Binding-site contacts:
Ligand atom C contacts residue GLY56 of chain 1.A at 3.5 Å.
Ligand atom C21 contacts residue MET127 of chain 1.A at 3.2 Å (hydrophobic).
Ligand atom C12 contacts residue VAL58 of chain 1.A at 3.8 Å (hydrophobic).
Ligand atom C2 contacts residue GLY53 of chain 1.A at 3.7 Å.
Ligand atom C16 contacts residue MET127 of chain 1.A at 3.9 Å (hydrophobic).
Ligand atom N2 contacts residue ASP125 of chain 1.A at 3.7 Å.
Ligand atom C10 contacts residue VAL58 of chain 1.A at 3.5 Å (hydrophobic).
Ligand atom N4 contacts residue ILE50 of chain 1.A at 3.9 Å.
Ligand atom N3 contacts residue ILE50 of chain 1.A at 3.7 Å.
Ligand atom C18 contacts residue LEU175 of chain 1.A at 3.8 Å (hydrophobic).
Ligand atom O contacts residue GLU128 of chain 1.A at 3.6 Å.
Ligand atom C19 contacts residue ASP130 of chain 1.A at 3.4 Å.
Ligand atom C15 contacts residue ALA71 of chain 1.A at 3.5 Å (hydrophobic).
Ligand atom C5 contacts residue LYS73 of chain 1.A at 3.8 Å.
Ligand atom C1 contacts residue MET57 of chain 1.A at 3.8 Å (hydrophobic).
Ligand atom C1 contacts residue LYS73 of chain 1.A at 3.7 Å.
Ligand atom C2 contacts residue VAL58 of chain 1.A at 3.6 Å (hydrophobic).
Ligand atom C17 contacts residue MET127 of chain 1.A at 3.6 Å (hydrophobic).
Ligand atom O contacts residue THR129 of chain 1.A at 3.5 Å.
Ligand atom C18 contacts residue THR129 of chain 1.A at 3.8 Å.
Ligand atom C7 contacts residue GLU52 of chain 1.A at 3.9 Å.
Ligand atom C3 contacts residue GLY53 of chain 1.A at 3.8 Å.
Ligand atom C15 contacts residue MET127 of chain 1.A at 3.8 Å (hydrophobic).
Ligand atom C17 contacts residue ILE50 of chain 1.A at 3.3 Å (hydrophobic).
Ligand atom C20 contacts residue GLU128 of chain 1.A at 3.7 Å.
Ligand atom C14 contacts residue LEU175 of chain 1.A at 3.7 Å (hydrophobic).
Ligand atom C22 contacts residue VAL58 of chain 1.A at 3.8 Å (hydrophobic).
Ligand atom N2 contacts residue MET127 of chain 1.A at 3.0 Å (h-bond).
Ligand atom C21 contacts residue GLU128 of chain 1.A at 3.6 Å.
Ligand atom C4 contacts residue LYS73 of chain 1.A at 3.6 Å.
Ligand atom C19 contacts residue THR129 of chain 1.A at 3.8 Å.
Ligand atom C1 contacts residue GLY56 of chain 1.A at 3.4 Å.
Ligand atom C21 contacts residue ILE50 of chain 1.A at 3.8 Å (hydrophobic).
Ligand atom C9 contacts residue VAL58 of chain 1.A at 3.7 Å (hydrophobic).
Ligand atom O1 contacts residue LYS73 of chain 1.A at 3.3 Å (salt-bridge).
Ligand atom C15 contacts residue ASP125 of chain 1.A at 3.2 Å.
Ligand atom C2 contacts residue LYS73 of chain 1.A at 3.8 Å.
Ligand atom N2 contacts residue ALA71 of chain 1.A at 3.8 Å.
Ligand atom N4 contacts residue MET127 of chain 1.A at 2.9 Å (h-bond).
Ligand atom N1 contacts residue VAL58 of chain 1.A at 3.9 Å.

A protein and the small-molecule ligand that binds it are described below.
Small molecule (SMILES): O=C1c2cc(-c3ccnc(NC4CCOCC4)n3)[nH]c2CCN1Cc1ccccc1

Sequence of chain 1.A:
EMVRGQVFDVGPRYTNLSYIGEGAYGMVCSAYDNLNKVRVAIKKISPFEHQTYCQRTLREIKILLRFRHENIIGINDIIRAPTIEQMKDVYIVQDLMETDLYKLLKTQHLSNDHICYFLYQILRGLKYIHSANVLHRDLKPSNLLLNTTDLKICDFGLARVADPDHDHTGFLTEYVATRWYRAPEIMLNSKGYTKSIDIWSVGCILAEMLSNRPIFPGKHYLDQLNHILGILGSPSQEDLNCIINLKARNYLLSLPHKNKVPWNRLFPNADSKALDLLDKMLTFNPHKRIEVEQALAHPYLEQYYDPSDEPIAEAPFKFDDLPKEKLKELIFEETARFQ